Sequence of chain 1.B:
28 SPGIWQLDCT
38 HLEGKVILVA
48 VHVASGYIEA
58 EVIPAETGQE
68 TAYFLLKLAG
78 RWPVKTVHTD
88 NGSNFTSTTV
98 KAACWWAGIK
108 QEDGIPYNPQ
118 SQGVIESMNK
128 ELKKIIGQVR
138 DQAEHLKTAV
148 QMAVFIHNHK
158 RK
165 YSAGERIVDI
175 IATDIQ

Sequence of chain 1.A:
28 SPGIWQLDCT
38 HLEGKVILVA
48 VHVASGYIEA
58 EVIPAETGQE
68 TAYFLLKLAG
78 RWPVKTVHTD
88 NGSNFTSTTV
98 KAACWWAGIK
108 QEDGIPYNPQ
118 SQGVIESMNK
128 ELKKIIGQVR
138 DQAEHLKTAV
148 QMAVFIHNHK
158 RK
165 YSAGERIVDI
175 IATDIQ

Binding-site contacts:
Ligand atom N24 contacts residue ALA140 of chain 1.A at 4.1 Å.
Ligand atom O27 contacts residue ALA99 of chain 1.B at 4.0 Å.
Ligand atom O28 contacts residue TYR70 of chain 1.B at 3.5 Å.
Ligand atom C5 contacts residue THR96 of chain 1.B at 3.7 Å.
Ligand atom C16 contacts residue THR145 of chain 1.A at 3.3 Å.
Ligand atom O26 contacts residue GLU141 of chain 1.A at 3.0 Å (salt-bridge).
Ligand atom C16 contacts residue TYR70 of chain 1.B at 4.0 Å (hydrophobic).
Ligand atom C15 contacts residue GLN139 of chain 1.A at 3.9 Å.
Ligand atom O29 contacts residue THR145 of chain 1.A at 2.8 Å (h-bond).
Ligand atom C16 contacts residue LYS144 of chain 1.A at 3.9 Å.
Ligand atom C2 contacts residue ALA100 of chain 1.B at 3.7 Å (hydrophobic).
Ligand atom C2 contacts residue LEU73 of chain 1.B at 3.8 Å (hydrophobic).
Ligand atom C22 contacts residue GLU141 of chain 1.A at 3.7 Å.
Ligand atom C12 contacts residue THR145 of chain 1.A at 3.1 Å.
Ligand atom O30 contacts residue THR145 of chain 1.A at 2.6 Å (h-bond).
Ligand atom C13 contacts residue GLU141 of chain 1.A at 3.5 Å.
Ligand atom O28 contacts residue GLN66 of chain 1.B at 3.4 Å.
Ligand atom C12 contacts residue GLN66 of chain 1.B at 3.6 Å.
Ligand atom C11 contacts residue THR145 of chain 1.A at 3.9 Å.
Ligand atom C4 contacts residue ALA100 of chain 1.B at 4.0 Å (hydrophobic).
Ligand atom C1 contacts residue TRP103 of chain 1.B at 3.8 Å (hydrophobic).
Ligand atom C11 contacts residue GLN66 of chain 1.B at 3.6 Å.
Ligand atom C8 contacts residue MET149 of chain 1.A at 3.9 Å (hydrophobic).
Ligand atom C1 contacts residue ALA100 of chain 1.B at 3.8 Å (hydrophobic).
Ligand atom O29 contacts residue GLN66 of chain 1.B at 3.9 Å.
Ligand atom O29 contacts residue HIS142 of chain 1.A at 3.2 Å (h-bond).
Ligand atom N24 contacts residue GLU141 of chain 1.A at 3.4 Å.
Ligand atom C13 contacts residue HIS142 of chain 1.A at 4.0 Å.
Ligand atom C13 contacts residue THR145 of chain 1.A at 3.4 Å.
Ligand atom C3 contacts residue TRP103 of chain 1.B at 3.7 Å (hydrophobic).
Ligand atom O26 contacts residue ALA140 of chain 1.A at 3.8 Å.
Ligand atom C11 contacts residue TYR70 of chain 1.B at 4.0 Å (hydrophobic).
Ligand atom C7 contacts residue THR145 of chain 1.A at 3.4 Å.
Ligand atom C23 contacts residue GLN139 of chain 1.A at 3.8 Å.
Ligand atom O30 contacts residue ALA140 of chain 1.A at 3.8 Å.
Ligand atom C3 contacts residue MET149 of chain 1.A at 3.2 Å (hydrophobic).
Ligand atom C6 contacts residue GLN66 of chain 1.B at 3.3 Å.
Ligand atom C1 contacts residue MET149 of chain 1.A at 3.5 Å (hydrophobic).
Ligand atom O30 contacts residue GLU141 of chain 1.A at 3.3 Å (salt-bridge).
Ligand atom O30 contacts residue HIS142 of chain 1.A at 3.1 Å (h-bond).

This protein binds this small molecule.
Small molecule (SMILES): NCCCCC(=O)N[C@H]1Cc2ccccc2[C@H]1Cc1ccc2c(c1C(=O)O)OCO2